Binding-site contacts:
Ligand atom C5 contacts residue ASN154 of chain 29.C at 3.6 Å.
Ligand atom O5 contacts residue SER157 of chain 29.C at 3.5 Å (h-bond).
Ligand atom O7 contacts residue ASN154 of chain 29.C at 3.8 Å.
Ligand atom C8 contacts residue ASN154 of chain 29.C at 3.8 Å.
Ligand atom C1 contacts residue SER156 of chain 29.C at 4.1 Å.
Ligand atom C6 contacts residue SER157 of chain 29.C at 4.1 Å.
Ligand atom C5 contacts residue SER157 of chain 29.C at 4.3 Å.
Ligand atom C1 contacts residue SER157 of chain 29.C at 4.2 Å.
Ligand atom C1 contacts residue ASN154 of chain 29.C at 1.4 Å.
Ligand atom C3 contacts residue ASN154 of chain 29.C at 3.9 Å.
Ligand atom N2 contacts residue ASN154 of chain 29.C at 3.1 Å (h-bond).
Ligand atom C7 contacts residue ASN154 of chain 29.C at 3.4 Å.
Ligand atom O5 contacts residue SER156 of chain 29.C at 4.3 Å.
Ligand atom O5 contacts residue ASN154 of chain 29.C at 2.3 Å (h-bond).
Ligand atom C2 contacts residue ASN154 of chain 29.C at 2.5 Å.
Ligand atom O6 contacts residue SER157 of chain 29.C at 4.4 Å.
Ligand atom C5 contacts residue SER156 of chain 29.C at 4.4 Å.
Ligand atom C4 contacts residue ASN154 of chain 29.C at 4.2 Å.

A small-molecule ligand and the protein it binds are described below.
Small molecule (SMILES): CC(=O)N[C@@H]1[C@@H](O)[C@H](O)[C@@H](CO)O[C@H]1O

Sequence of chain 29.C:
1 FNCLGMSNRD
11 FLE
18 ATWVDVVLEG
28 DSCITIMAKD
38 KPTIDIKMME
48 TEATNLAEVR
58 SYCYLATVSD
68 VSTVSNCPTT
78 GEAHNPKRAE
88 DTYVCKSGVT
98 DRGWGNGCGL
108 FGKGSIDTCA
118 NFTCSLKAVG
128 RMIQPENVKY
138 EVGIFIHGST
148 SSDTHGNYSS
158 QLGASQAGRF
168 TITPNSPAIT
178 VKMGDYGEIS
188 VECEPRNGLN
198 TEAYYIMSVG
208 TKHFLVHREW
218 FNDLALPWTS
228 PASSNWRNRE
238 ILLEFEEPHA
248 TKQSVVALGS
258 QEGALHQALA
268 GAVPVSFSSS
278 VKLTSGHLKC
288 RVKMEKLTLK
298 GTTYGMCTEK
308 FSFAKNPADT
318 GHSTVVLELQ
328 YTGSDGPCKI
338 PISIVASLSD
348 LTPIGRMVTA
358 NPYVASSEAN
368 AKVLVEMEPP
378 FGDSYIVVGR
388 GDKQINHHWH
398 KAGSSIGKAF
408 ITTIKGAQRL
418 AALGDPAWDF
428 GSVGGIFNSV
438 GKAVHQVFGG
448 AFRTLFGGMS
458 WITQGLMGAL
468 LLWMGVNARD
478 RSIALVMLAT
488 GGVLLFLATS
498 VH